Binding-site contacts:
Ligand atom CE1 contacts residue MET73 of chain 1.A at 3.8 Å (hydrophobic).
Ligand atom CO contacts residue SER38 of chain 1.A at 3.7 Å.
Ligand atom C contacts residue HIS57 of chain 1.A at 3.4 Å.
Ligand atom CO contacts residue ARG16 of chain 1.A at 3.8 Å.
Ligand atom O contacts residue ILE96 of chain 1.A at 3.6 Å.
Ligand atom OD1 contacts residue LEU59 of chain 1.A at 2.7 Å (h-bond).
Ligand atom CB contacts residue HIS57 of chain 1.A at 3.3 Å.
Ligand atom CE1 contacts residue VAL46 of chain 1.A at 3.6 Å (hydrophobic).
Ligand atom CG contacts residue HIS57 of chain 1.A at 3.7 Å.
Ligand atom O contacts residue GLN77 of chain 1.A at 3.0 Å (h-bond).
Ligand atom O1 contacts residue ARG16 of chain 1.A at 2.8 Å (salt-bridge).
Ligand atom CG contacts residue MET73 of chain 1.A at 3.7 Å (hydrophobic).
Ligand atom O2 contacts residue SER38 of chain 1.A at 3.1 Å (h-bond).
Ligand atom ND2 contacts residue MET73 of chain 1.A at 2.7 Å (h-bond).
Ligand atom CB contacts residue TYR58 of chain 1.A at 3.7 Å (hydrophobic).
Ligand atom CA contacts residue HIS57 of chain 1.A at 3.6 Å.
Ligand atom CG contacts residue ASP74 of chain 1.A at 3.6 Å.
Ligand atom O contacts residue TYR58 of chain 1.A at 3.7 Å.
Ligand atom O2 contacts residue GLN39 of chain 1.A at 3.0 Å (h-bond).
Ligand atom OD1 contacts residue TYR58 of chain 1.A at 3.3 Å.
Ligand atom CH contacts residue SER38 of chain 1.A at 3.4 Å.
Ligand atom O contacts residue ARG16 of chain 1.A at 2.9 Å (salt-bridge).
Ligand atom O2 contacts residue VAL46 of chain 1.A at 3.4 Å.
Ligand atom CE1 contacts residue ARG16 of chain 1.A at 3.0 Å.
Ligand atom CD1 contacts residue ARG16 of chain 1.A at 3.3 Å.
Ligand atom ND2 contacts residue LEU59 of chain 1.A at 3.0 Å (h-bond).
Ligand atom CD2 contacts residue ASP74 of chain 1.A at 3.5 Å.
Ligand atom CB contacts residue MET73 of chain 1.A at 3.8 Å (hydrophobic).
Ligand atom CA contacts residue HIS57 of chain 1.A at 3.7 Å.
Ligand atom OD2 contacts residue HIS57 of chain 1.A at 2.7 Å (h-bond).
Ligand atom CZ contacts residue ASP74 of chain 1.A at 3.8 Å.
Ligand atom N contacts residue HIS57 of chain 1.A at 2.8 Å (h-bond).
Ligand atom O2 contacts residue ARG36 of chain 1.A at 3.4 Å (salt-bridge).
Ligand atom OD2 contacts residue LYS56 of chain 1.A at 3.5 Å.
Ligand atom CO contacts residue VAL46 of chain 1.A at 3.6 Å (hydrophobic).
Ligand atom CZ contacts residue ARG16 of chain 1.A at 3.6 Å.
Ligand atom CE2 contacts residue ASP74 of chain 1.A at 3.4 Å.
Ligand atom CG contacts residue LEU59 of chain 1.A at 3.5 Å (hydrophobic).
Ligand atom CG contacts residue LYS56 of chain 1.A at 3.8 Å.
Ligand atom CE2 contacts residue MET73 of chain 1.A at 3.7 Å (hydrophobic).

A small-molecule ligand and the protein it binds are described below.
Small molecule (SMILES): C[C@@H](O)[C@@H]1NC(=O)[C@H](CC(N)=O)NC(=O)[C@H](CC(=O)O)NC(=O)[C@H](Cc2ccc(CC(=O)O)cc2)NC(=O)CNC(=O)[C@H](CCC(=O)O)NC(=O)[C@H](Cc2ccccc2)NC(=O)[C@H](CC2=c3ccccc3=NC2)NC(=O)CSC[C@@H](C(N)=O)NC(=O)[C@@H]2CCCN2C(=O)[C@H](Cc2ccccc2)NC1=O

Sequence of chain 1.A:
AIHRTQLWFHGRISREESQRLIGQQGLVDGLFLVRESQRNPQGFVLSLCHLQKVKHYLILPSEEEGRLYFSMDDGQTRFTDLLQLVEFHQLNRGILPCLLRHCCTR